Sequence of chain 1.A:
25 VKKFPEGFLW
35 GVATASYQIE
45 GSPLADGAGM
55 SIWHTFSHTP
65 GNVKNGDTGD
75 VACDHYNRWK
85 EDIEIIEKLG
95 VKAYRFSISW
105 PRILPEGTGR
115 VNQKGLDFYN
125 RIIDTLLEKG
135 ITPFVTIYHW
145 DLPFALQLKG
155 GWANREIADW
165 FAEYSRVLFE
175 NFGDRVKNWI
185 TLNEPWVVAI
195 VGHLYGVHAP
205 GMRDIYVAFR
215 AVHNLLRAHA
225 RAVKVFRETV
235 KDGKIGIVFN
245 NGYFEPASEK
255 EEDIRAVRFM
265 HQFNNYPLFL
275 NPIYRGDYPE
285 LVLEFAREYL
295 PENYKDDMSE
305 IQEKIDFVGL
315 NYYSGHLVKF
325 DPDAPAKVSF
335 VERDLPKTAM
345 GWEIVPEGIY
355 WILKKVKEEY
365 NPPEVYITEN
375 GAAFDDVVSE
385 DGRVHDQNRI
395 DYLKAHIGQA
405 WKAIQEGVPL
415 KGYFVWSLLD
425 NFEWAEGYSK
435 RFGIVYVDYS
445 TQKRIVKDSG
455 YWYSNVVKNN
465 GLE

The protein below binds the small molecule below.
Small molecule (SMILES): N=[N+]=NCCCCNC(=O)[C@@H]1[C@H]2[C@H](O)[C@@H](O)[C@H](O)[C@@H](CO)[C@@H]12

Binding-site contacts:
Ligand atom O4 contacts residue GLN42 of chain 1.A at 3.1 Å (h-bond).
Ligand atom N11 contacts residue VAL191 of chain 1.A at 3.7 Å.
Ligand atom N17 contacts residue TRP190 of chain 1.A at 3.2 Å.
Ligand atom O2 contacts residue GLU188 of chain 1.A at 3.6 Å.
Ligand atom C3 contacts residue HIS143 of chain 1.A at 3.6 Å.
Ligand atom O3 contacts residue HIS143 of chain 1.A at 2.8 Å (h-bond).
Ligand atom C2 contacts residue GLU373 of chain 1.A at 3.6 Å.
Ligand atom C4 contacts residue TRP428 of chain 1.A at 3.4 Å (hydrophobic).
Ligand atom C9 contacts residue GLU188 of chain 1.A at 3.5 Å.
Ligand atom O6 contacts residue PHE436 of chain 1.A at 3.0 Å.
Ligand atom C6 contacts residue GLU427 of chain 1.A at 3.0 Å.
Ligand atom C8 contacts residue GLU188 of chain 1.A at 3.5 Å.
Ligand atom N17 contacts residue ASN268 of chain 1.A at 3.7 Å.
Ligand atom O2 contacts residue ASN187 of chain 1.A at 2.8 Å (h-bond).
Ligand atom C2 contacts residue TRP144 of chain 1.A at 3.8 Å (hydrophobic).
Ligand atom C3 contacts residue GLU373 of chain 1.A at 3.7 Å.
Ligand atom O4 contacts residue GLU427 of chain 1.A at 2.6 Å (salt-bridge).
Ligand atom C3 contacts residue GLN42 of chain 1.A at 3.7 Å.
Ligand atom O4 contacts residue TRP428 of chain 1.A at 3.6 Å.
Ligand atom O3 contacts residue GLN42 of chain 1.A at 2.5 Å (h-bond).
Ligand atom N1 contacts residue ASN268 of chain 1.A at 3.5 Å (h-bond).
Ligand atom C8 contacts residue TRP144 of chain 1.A at 3.6 Å (hydrophobic).
Ligand atom C4 contacts residue GLU427 of chain 1.A at 3.7 Å.
Ligand atom O6 contacts residue TRP346 of chain 1.A at 3.8 Å.
Ligand atom O3 contacts residue TRP428 of chain 1.A at 2.9 Å (h-bond).
Ligand atom N16 contacts residue TRP190 of chain 1.A at 3.1 Å.
Ligand atom C3 contacts residue TRP428 of chain 1.A at 3.7 Å (hydrophobic).
Ligand atom O3 contacts residue TRP420 of chain 1.A at 3.7 Å.
Ligand atom N11 contacts residue GLU188 of chain 1.A at 2.7 Å (salt-bridge).
Ligand atom C13 contacts residue VAL191 of chain 1.A at 3.6 Å (hydrophobic).
Ligand atom N1 contacts residue TRP190 of chain 1.A at 3.4 Å.
Ligand atom C2 contacts residue HIS143 of chain 1.A at 3.5 Å.
Ligand atom O2 contacts residue GLU373 of chain 1.A at 2.7 Å (salt-bridge).
Ligand atom C1 contacts residue GLU188 of chain 1.A at 3.0 Å.
Ligand atom O6 contacts residue GLU427 of chain 1.A at 3.2 Å (salt-bridge).
Ligand atom O4 contacts residue TRP420 of chain 1.A at 3.3 Å (h-bond).
Ligand atom C2 contacts residue ASN187 of chain 1.A at 3.6 Å.
Ligand atom O2 contacts residue HIS143 of chain 1.A at 3.2 Å (h-bond).
Ligand atom C12 contacts residue GLU188 of chain 1.A at 3.7 Å.
Ligand atom C13 contacts residue ASN244 of chain 1.A at 3.8 Å.